The small molecule below binds the protein below.
Small molecule (SMILES): O=C1Cc2cc(Nc3nc(NCc4cccnc4)ncc3Cl)ccc2N1

Binding-site contacts:
Ligand atom C17 contacts residue EDO1 of chain 1.C at 3.6 Å.
Ligand atom N20 contacts residue ARG36 of chain 1.A at 3.6 Å.
Ligand atom N23 contacts residue ASN33 of chain 1.A at 3.8 Å.
Ligand atom C8 contacts residue ARG40 of chain 1.A at 3.8 Å.
Ligand atom C15 contacts residue ARG36 of chain 1.A at 4.0 Å.
Ligand atom C9 contacts residue EDO1 of chain 1.C at 4.2 Å.
Ligand atom C12 contacts residue ASN33 of chain 1.A at 4.1 Å.
Ligand atom N21 contacts residue ASN33 of chain 1.A at 3.8 Å.
Ligand atom C15 contacts residue ASN33 of chain 1.A at 3.7 Å.
Ligand atom N24 contacts residue ARG40 of chain 1.A at 3.6 Å.
Ligand atom CL1 contacts residue LEU37 of chain 1.A at 3.6 Å.
Ligand atom C14 contacts residue ASN33 of chain 1.A at 3.7 Å.
Ligand atom C18 contacts residue ARG36 of chain 1.A at 3.9 Å.
Ligand atom C8 contacts residue ASN33 of chain 1.A at 3.7 Å.
Ligand atom C8 contacts residue ARG36 of chain 1.A at 4.0 Å.
Ligand atom N20 contacts residue ASN33 of chain 1.A at 3.8 Å.
Ligand atom C15 contacts residue ARG40 of chain 1.A at 3.7 Å.
Ligand atom C13 contacts residue ASN33 of chain 1.A at 3.7 Å.
Ligand atom N24 contacts residue ASN33 of chain 1.A at 4.3 Å.
Ligand atom C8 contacts residue LEU37 of chain 1.A at 3.9 Å (hydrophobic).
Ligand atom C5 contacts residue EDO1 of chain 1.C at 4.1 Å.
Ligand atom N20 contacts residue ARG40 of chain 1.A at 3.0 Å (salt-bridge).
Ligand atom N24 contacts residue ARG36 of chain 1.A at 3.5 Å (salt-bridge).
Ligand atom C5 contacts residue ASN33 of chain 1.A at 3.8 Å.
Ligand atom CL1 contacts residue ASN33 of chain 1.A at 3.8 Å.
Ligand atom C13 contacts residue LEU37 of chain 1.A at 4.2 Å (hydrophobic).

Sequence of chain 1.A:
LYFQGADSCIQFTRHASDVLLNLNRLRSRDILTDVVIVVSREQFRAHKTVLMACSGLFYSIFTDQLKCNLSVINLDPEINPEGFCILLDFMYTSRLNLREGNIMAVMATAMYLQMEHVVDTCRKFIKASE